Sequence of chain 1.C:
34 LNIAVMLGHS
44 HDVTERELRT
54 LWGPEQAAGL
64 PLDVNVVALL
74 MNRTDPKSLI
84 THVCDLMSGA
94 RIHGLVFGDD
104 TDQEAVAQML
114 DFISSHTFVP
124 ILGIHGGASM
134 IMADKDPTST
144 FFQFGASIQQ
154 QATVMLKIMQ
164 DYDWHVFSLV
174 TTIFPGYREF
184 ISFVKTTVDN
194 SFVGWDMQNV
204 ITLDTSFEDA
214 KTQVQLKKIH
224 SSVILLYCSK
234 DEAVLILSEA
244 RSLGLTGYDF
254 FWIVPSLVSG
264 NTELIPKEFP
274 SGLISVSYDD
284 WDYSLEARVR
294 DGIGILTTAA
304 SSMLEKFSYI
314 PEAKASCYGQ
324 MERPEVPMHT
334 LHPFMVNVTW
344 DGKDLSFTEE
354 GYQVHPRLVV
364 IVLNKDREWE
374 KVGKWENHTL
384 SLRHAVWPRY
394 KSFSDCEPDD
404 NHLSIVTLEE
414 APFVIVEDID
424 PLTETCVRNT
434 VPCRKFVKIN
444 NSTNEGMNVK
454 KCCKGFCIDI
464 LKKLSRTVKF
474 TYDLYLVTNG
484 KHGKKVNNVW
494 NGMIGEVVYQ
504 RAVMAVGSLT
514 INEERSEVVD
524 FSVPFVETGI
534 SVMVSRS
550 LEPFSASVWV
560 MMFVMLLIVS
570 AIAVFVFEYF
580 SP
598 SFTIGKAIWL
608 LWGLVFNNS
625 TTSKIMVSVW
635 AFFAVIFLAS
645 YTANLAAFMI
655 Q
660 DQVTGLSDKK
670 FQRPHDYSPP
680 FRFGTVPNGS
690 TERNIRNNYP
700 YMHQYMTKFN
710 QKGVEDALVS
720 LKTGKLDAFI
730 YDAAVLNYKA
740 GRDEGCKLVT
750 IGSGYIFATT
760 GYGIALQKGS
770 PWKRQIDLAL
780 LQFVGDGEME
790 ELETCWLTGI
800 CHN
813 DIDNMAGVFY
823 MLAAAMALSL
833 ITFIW

Binding-site contacts:
Ligand atom O7 contacts residue LYS484 of chain 1.C at 4.3 Å.
Ligand atom C8 contacts residue GLN710 of chain 1.C at 4.5 Å.
Ligand atom C5 contacts residue ASN687 of chain 1.C at 3.7 Å.
Ligand atom C7 contacts residue ASN687 of chain 1.C at 3.2 Å.
Ligand atom C4 contacts residue ASN687 of chain 1.C at 4.2 Å.
Ligand atom C1 contacts residue ASN687 of chain 1.C at 1.4 Å.
Ligand atom O5 contacts residue ASN687 of chain 1.C at 2.4 Å (h-bond).
Ligand atom C2 contacts residue ASN687 of chain 1.C at 2.5 Å.
Ligand atom O6 contacts residue VAL489 of chain 1.C at 4.4 Å.
Ligand atom C3 contacts residue ASN687 of chain 1.C at 3.8 Å.
Ligand atom O7 contacts residue ASN687 of chain 1.C at 3.2 Å (h-bond).
Ligand atom C8 contacts residue ASN687 of chain 1.C at 4.4 Å.
Ligand atom N2 contacts residue ASN687 of chain 1.C at 2.9 Å (h-bond).

The protein below binds the small molecule below.
Small molecule (SMILES): CC(=O)N[C@@H]1[C@@H](O)[C@H](O)[C@@H](CO)O[C@H]1O